Binding-site contacts:
Ligand atom N31 contacts residue SER192 of chain 1.A at 3.5 Å (h-bond).
Ligand atom C24 contacts residue TRP213 of chain 1.A at 3.7 Å (hydrophobic).
Ligand atom N22 contacts residue ASN99 of chain 1.A at 3.2 Å (h-bond).
Ligand atom C34 contacts residue CYS217 of chain 1.A at 3.5 Å (hydrophobic).
Ligand atom C18 contacts residue CYS217 of chain 1.A at 3.5 Å (hydrophobic).
Ligand atom N30 contacts residue ASP191 of chain 1.A at 3.0 Å (salt-bridge).
Ligand atom N30 contacts residue GLY224 of chain 1.A at 3.4 Å.
Ligand atom C26 contacts residue SER197 of chain 1.A at 3.5 Å.
Ligand atom C29 contacts residue SER192 of chain 1.A at 3.2 Å.
Ligand atom O19 contacts residue CYS217 of chain 1.A at 3.6 Å (h-bond).
Ligand atom C10 contacts residue TRP213 of chain 1.A at 3.6 Å (hydrophobic).
Ligand atom C13 contacts residue GLY214 of chain 1.A at 3.0 Å.
Ligand atom C3 contacts residue TRP213 of chain 1.A at 3.6 Å (hydrophobic).
Ligand atom N31 contacts residue GLY214 of chain 1.A at 3.7 Å.
Ligand atom C4 contacts residue THR100 of chain 1.A at 3.5 Å.
Ligand atom O33 contacts residue GLY216 of chain 1.A at 3.0 Å (h-bond).
Ligand atom C29 contacts residue TRP213 of chain 1.A at 3.7 Å (hydrophobic).
Ligand atom C26 contacts residue CYS193 of chain 1.A at 3.5 Å (hydrophobic).
Ligand atom C17 contacts residue GLY214 of chain 1.A at 3.7 Å.
Ligand atom C29 contacts residue ASP191 of chain 1.A at 3.6 Å.
Ligand atom N30 contacts residue SER192 of chain 1.A at 3.0 Å (h-bond).
Ligand atom O33 contacts residue GLY214 of chain 1.A at 3.2 Å (h-bond).
Ligand atom N30 contacts residue TRP213 of chain 1.A at 3.6 Å.
Ligand atom C27 contacts residue GLN194 of chain 1.A at 3.6 Å.
Ligand atom C6 contacts residue GLN175 of chain 1.A at 3.7 Å.
Ligand atom C23 contacts residue GLY214 of chain 1.A at 3.5 Å.
Ligand atom C1 contacts residue GLN175 of chain 1.A at 3.7 Å.
Ligand atom C5 contacts residue ASN99 of chain 1.A at 3.6 Å.
Ligand atom O19 contacts residue GLY216 of chain 1.A at 3.3 Å.
Ligand atom N31 contacts residue ASP191 of chain 1.A at 2.9 Å (salt-bridge).
Ligand atom O32 contacts residue CYS217 of chain 1.A at 3.3 Å (h-bond).
Ligand atom N14 contacts residue GLY214 of chain 1.A at 3.6 Å (h-bond).
Ligand atom O33 contacts residue SER215 of chain 1.A at 3.5 Å.
Ligand atom C9 contacts residue GLY214 of chain 1.A at 3.5 Å.
Ligand atom C8 contacts residue GLY214 of chain 1.A at 3.2 Å.
Ligand atom C27 contacts residue SO41 of chain 1.C at 3.6 Å.
Ligand atom O32 contacts residue GLN194 of chain 1.A at 3.1 Å (h-bond).
Ligand atom N31 contacts residue GLY216 of chain 1.A at 2.8 Å (h-bond).
Ligand atom C25 contacts residue CYS193 of chain 1.A at 3.7 Å (hydrophobic).
Ligand atom C23 contacts residue GLY216 of chain 1.A at 3.5 Å.

Sequence of chain 1.A:
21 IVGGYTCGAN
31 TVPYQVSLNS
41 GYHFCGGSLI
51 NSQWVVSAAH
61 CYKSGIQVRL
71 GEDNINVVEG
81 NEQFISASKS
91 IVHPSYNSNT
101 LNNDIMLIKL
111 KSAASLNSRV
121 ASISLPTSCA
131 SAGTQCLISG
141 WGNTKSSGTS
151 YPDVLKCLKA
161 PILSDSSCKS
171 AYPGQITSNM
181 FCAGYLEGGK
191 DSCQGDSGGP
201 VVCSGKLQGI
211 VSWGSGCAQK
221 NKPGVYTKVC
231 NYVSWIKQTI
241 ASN

A protein and the small-molecule ligand that binds it are described below.
Small molecule (SMILES): COC(=O)[C@H](Cc1cccc(C(=N)N)c1)[C@@H](C)NC(=O)c1ccc(-c2cccc(CN)c2)cc1